This protein binds this small molecule.
Small molecule (SMILES): Nc1nc(O)c2[nH]nnc2n1

Binding-site contacts:
Ligand atom N2 contacts residue VAL138 of chain 1.B at 3.9 Å.
Ligand atom N7 contacts residue ALA80 of chain 1.B at 3.6 Å.
Ligand atom C5 contacts residue ASN68 of chain 1.B at 3.1 Å.
Ligand atom N9 contacts residue PHE50 of chain 1.B at 3.4 Å.
Ligand atom C2 contacts residue ASP144 of chain 1.B at 4.0 Å.
Ligand atom N3 contacts residue GLU145 of chain 1.B at 4.2 Å.
Ligand atom N2 contacts residue GLU145 of chain 1.B at 3.1 Å (salt-bridge).
Ligand atom O6 contacts residue PHE143 of chain 1.B at 4.2 Å.
Ligand atom N1 contacts residue PHE143 of chain 1.B at 3.8 Å.
Ligand atom N3 contacts residue PHE50 of chain 1.B at 4.1 Å.
Ligand atom N8 contacts residue PHE50 of chain 1.B at 3.3 Å.
Ligand atom C2 contacts residue GLU145 of chain 1.B at 4.1 Å.
Ligand atom N2 contacts residue PHE143 of chain 1.B at 4.1 Å.
Ligand atom C5 contacts residue HIS79 of chain 1.B at 3.5 Å.
Ligand atom O6 contacts residue HIS79 of chain 1.B at 3.2 Å (h-bond).
Ligand atom N2 contacts residue ASP144 of chain 1.B at 2.9 Å (salt-bridge).
Ligand atom C6 contacts residue ASN68 of chain 1.B at 3.2 Å.
Ligand atom N9 contacts residue HIS79 of chain 1.B at 3.8 Å.
Ligand atom N7 contacts residue PHE50 of chain 1.B at 3.7 Å.
Ligand atom C2 contacts residue HIS79 of chain 1.B at 4.2 Å.
Ligand atom N2 contacts residue CYS114 of chain 1.B at 4.2 Å.
Ligand atom C6 contacts residue PHE143 of chain 1.B at 4.3 Å (hydrophobic).
Ligand atom C5 contacts residue PHE50 of chain 1.B at 3.6 Å (hydrophobic).
Ligand atom N9 contacts residue ALA80 of chain 1.B at 3.8 Å.
Ligand atom N3 contacts residue HIS79 of chain 1.B at 4.1 Å.
Ligand atom C6 contacts residue HIS79 of chain 1.B at 3.4 Å.
Ligand atom N1 contacts residue HIS79 of chain 1.B at 3.7 Å.
Ligand atom C4 contacts residue HIS79 of chain 1.B at 3.8 Å.
Ligand atom O6 contacts residue ASN68 of chain 1.B at 2.5 Å (h-bond).
Ligand atom N7 contacts residue HIS79 of chain 1.B at 3.4 Å.
Ligand atom N8 contacts residue ALA80 of chain 1.B at 3.0 Å (h-bond).
Ligand atom N8 contacts residue ASN68 of chain 1.B at 3.8 Å.
Ligand atom N8 contacts residue HIS79 of chain 1.B at 3.4 Å.
Ligand atom O6 contacts residue VAL70 of chain 1.B at 4.2 Å.
Ligand atom C6 contacts residue PHE50 of chain 1.B at 4.0 Å (hydrophobic).
Ligand atom N1 contacts residue PHE50 of chain 1.B at 4.2 Å.
Ligand atom N1 contacts residue ASP144 of chain 1.B at 4.4 Å.
Ligand atom C4 contacts residue PHE50 of chain 1.B at 3.7 Å (hydrophobic).
Ligand atom N7 contacts residue ASN68 of chain 1.B at 2.8 Å (h-bond).
Ligand atom C2 contacts residue PHE50 of chain 1.B at 4.2 Å (hydrophobic).

Sequence of chain 1.B:
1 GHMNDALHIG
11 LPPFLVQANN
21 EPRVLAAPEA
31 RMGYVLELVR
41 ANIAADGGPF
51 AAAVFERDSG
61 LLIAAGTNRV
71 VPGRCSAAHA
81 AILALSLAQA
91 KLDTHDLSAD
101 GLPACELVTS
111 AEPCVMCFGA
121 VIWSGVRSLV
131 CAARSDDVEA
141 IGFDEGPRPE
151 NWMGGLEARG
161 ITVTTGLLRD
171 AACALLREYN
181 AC